The small molecule below binds the protein below.
Small molecule (SMILES): CC(=O)N[C@H]1[C@H](O[C@H]2[C@H](O)[C@@H](NC(C)=O)CO[C@@H]2CO)O[C@H](CO)[C@@H](O)[C@@H]1O

Sequence of chain 1.C:
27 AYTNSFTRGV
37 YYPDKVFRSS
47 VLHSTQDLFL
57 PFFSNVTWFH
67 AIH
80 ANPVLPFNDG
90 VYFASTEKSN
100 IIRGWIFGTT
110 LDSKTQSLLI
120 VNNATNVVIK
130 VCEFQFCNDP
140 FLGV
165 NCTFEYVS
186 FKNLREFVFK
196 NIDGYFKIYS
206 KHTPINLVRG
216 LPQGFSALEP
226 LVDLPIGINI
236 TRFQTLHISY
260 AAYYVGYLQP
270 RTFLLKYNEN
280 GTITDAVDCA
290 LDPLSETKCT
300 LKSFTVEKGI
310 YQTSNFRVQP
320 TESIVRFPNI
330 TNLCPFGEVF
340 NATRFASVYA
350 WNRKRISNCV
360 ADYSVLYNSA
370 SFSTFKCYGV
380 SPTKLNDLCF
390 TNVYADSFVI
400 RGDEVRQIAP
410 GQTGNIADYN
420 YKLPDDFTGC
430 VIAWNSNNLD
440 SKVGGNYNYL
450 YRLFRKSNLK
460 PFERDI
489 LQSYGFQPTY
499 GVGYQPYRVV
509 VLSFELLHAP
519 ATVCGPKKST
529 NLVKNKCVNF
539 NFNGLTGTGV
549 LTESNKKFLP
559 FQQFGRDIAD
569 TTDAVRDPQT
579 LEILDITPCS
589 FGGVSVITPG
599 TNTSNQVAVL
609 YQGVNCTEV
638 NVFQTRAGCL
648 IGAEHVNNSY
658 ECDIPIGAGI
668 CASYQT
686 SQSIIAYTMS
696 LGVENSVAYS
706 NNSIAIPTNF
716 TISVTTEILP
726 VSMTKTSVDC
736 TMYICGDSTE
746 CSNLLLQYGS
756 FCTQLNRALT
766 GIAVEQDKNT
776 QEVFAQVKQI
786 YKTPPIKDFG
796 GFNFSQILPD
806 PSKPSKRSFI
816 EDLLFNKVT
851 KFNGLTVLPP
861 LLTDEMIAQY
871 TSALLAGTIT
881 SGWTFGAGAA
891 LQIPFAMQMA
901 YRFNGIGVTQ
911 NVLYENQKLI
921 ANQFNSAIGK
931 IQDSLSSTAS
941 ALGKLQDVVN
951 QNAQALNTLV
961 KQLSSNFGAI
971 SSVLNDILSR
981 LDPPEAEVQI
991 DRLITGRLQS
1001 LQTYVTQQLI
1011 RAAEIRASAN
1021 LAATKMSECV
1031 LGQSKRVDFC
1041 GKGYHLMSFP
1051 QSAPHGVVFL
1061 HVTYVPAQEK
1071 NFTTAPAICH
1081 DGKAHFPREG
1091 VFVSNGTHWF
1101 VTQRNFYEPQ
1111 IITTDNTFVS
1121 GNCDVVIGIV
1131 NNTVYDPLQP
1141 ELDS

Binding-site contacts:
Ligand atom C8 contacts residue ASN714 of chain 1.C at 4.5 Å.
Ligand atom O5 contacts residue ASN714 of chain 1.C at 2.4 Å (h-bond).
Ligand atom C6 contacts residue GLN923 of chain 1.C at 4.0 Å.
Ligand atom C5 contacts residue LEU919 of chain 1.C at 4.0 Å (hydrophobic).
Ligand atom C1 contacts residue LEU919 of chain 1.C at 4.3 Å (hydrophobic).
Ligand atom C6 contacts residue LEU919 of chain 1.C at 4.5 Å (hydrophobic).
Ligand atom C5 contacts residue GLN923 of chain 1.C at 4.2 Å.
Ligand atom C1 contacts residue ASN714 of chain 1.C at 1.4 Å.
Ligand atom C7 contacts residue GLN1068 of chain 1.C at 4.4 Å.
Ligand atom O7 contacts residue LEU919 of chain 1.C at 3.3 Å.
Ligand atom C3 contacts residue LEU919 of chain 1.C at 4.4 Å (hydrophobic).
Ligand atom O6 contacts residue GLN923 of chain 1.C at 3.5 Å (h-bond).
Ligand atom O4 contacts residue LEU919 of chain 1.C at 4.0 Å.
Ligand atom N2 contacts residue ASN714 of chain 1.C at 2.9 Å (h-bond).
Ligand atom O7 contacts residue GLN1068 of chain 1.C at 3.6 Å.
Ligand atom C7 contacts residue ASN714 of chain 1.C at 3.4 Å.
Ligand atom C3 contacts residue ASN714 of chain 1.C at 3.8 Å.
Ligand atom C8 contacts residue LEU919 of chain 1.C at 4.2 Å (hydrophobic).
Ligand atom C4 contacts residue ASN714 of chain 1.C at 4.2 Å.
Ligand atom O7 contacts residue ASN714 of chain 1.C at 3.5 Å (h-bond).
Ligand atom C7 contacts residue LEU919 of chain 1.C at 3.9 Å (hydrophobic).
Ligand atom C5 contacts residue ASN714 of chain 1.C at 3.7 Å.
Ligand atom C4 contacts residue LEU919 of chain 1.C at 4.5 Å (hydrophobic).
Ligand atom C2 contacts residue ASN714 of chain 1.C at 2.4 Å.